This small molecule binds to this protein.
Small molecule (SMILES): CCCC[C@H](NC[C@@H]1Cc2cccc(c2)CCCCc2cc(cc(N(CCC)S(C)(=O)=O)c2)C(=O)N1)C(=O)NCC(C)C

Sequence of chain 1.B:
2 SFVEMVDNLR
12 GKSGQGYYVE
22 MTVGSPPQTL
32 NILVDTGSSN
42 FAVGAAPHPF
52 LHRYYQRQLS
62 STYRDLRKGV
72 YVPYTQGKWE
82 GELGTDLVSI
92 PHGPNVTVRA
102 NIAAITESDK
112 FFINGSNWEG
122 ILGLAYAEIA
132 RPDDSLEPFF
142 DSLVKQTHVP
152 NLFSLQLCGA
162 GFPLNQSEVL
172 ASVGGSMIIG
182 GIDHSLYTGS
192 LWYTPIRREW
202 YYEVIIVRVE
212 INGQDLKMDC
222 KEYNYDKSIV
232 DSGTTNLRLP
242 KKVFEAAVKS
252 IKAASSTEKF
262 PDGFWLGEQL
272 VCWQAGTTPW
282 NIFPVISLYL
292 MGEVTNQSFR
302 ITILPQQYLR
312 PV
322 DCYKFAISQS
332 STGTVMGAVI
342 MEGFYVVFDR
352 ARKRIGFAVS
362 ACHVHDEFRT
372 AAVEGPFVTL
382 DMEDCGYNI

Binding-site contacts:
Ligand atom C07 contacts residue GLN77 of chain 1.B at 3.3 Å.
Ligand atom O26 contacts residue THR76 of chain 1.B at 3.0 Å (h-bond).
Ligand atom C22 contacts residue TYR75 of chain 1.B at 3.6 Å (hydrophobic).
Ligand atom C30 contacts residue LYS228 of chain 1.B at 3.4 Å.
Ligand atom C19 contacts residue ASP232 of chain 1.B at 3.3 Å.
Ligand atom C10 contacts residue LEU34 of chain 1.B at 3.4 Å (hydrophobic).
Ligand atom N31 contacts residue GLY234 of chain 1.B at 3.2 Å (h-bond).
Ligand atom C06 contacts residue THR236 of chain 1.B at 3.5 Å.
Ligand atom C02 contacts residue THR235 of chain 1.B at 3.6 Å.
Ligand atom C27 contacts residue ASP232 of chain 1.B at 3.2 Å.
Ligand atom O42 contacts residue THR235 of chain 1.B at 3.4 Å.
Ligand atom C15 contacts residue ASP36 of chain 1.B at 3.4 Å.
Ligand atom C19 contacts residue GLY38 of chain 1.B at 3.6 Å.
Ligand atom C37 contacts residue THR76 of chain 1.B at 3.5 Å.
Ligand atom O40 contacts residue ARG239 of chain 1.B at 3.3 Å.
Ligand atom C25 contacts residue TYR202 of chain 1.B at 3.5 Å (hydrophobic).
Ligand atom C17 contacts residue ASP232 of chain 1.B at 3.4 Å.
Ligand atom C24 contacts residue PRO74 of chain 1.B at 3.4 Å (hydrophobic).
Ligand atom N18 contacts residue THR235 of chain 1.B at 3.5 Å (h-bond).
Ligand atom O01 contacts residue GLN77 of chain 1.B at 3.6 Å (h-bond).
Ligand atom C32 contacts residue GLY234 of chain 1.B at 3.3 Å.
Ligand atom C12 contacts residue PHE112 of chain 1.B at 3.6 Å (hydrophobic).
Ligand atom C04 contacts residue GLY234 of chain 1.B at 3.3 Å.
Ligand atom O42 contacts residue ASN237 of chain 1.B at 2.9 Å (h-bond).
Ligand atom O42 contacts residue THR236 of chain 1.B at 3.2 Å (h-bond).
Ligand atom C12 contacts residue GLN77 of chain 1.B at 3.5 Å.
Ligand atom C09 contacts residue LEU34 of chain 1.B at 3.6 Å (hydrophobic).
Ligand atom C22 contacts residue PRO74 of chain 1.B at 3.3 Å (hydrophobic).
Ligand atom N18 contacts residue ASP232 of chain 1.B at 2.8 Å (salt-bridge).
Ligand atom N21 contacts residue GLY38 of chain 1.B at 3.1 Å (h-bond).
Ligand atom C06 contacts residue GLY15 of chain 1.B at 3.6 Å.
Ligand atom C25 contacts residue GLY38 of chain 1.B at 3.4 Å.
Ligand atom C17 contacts residue ASP36 of chain 1.B at 3.3 Å.
Ligand atom O40 contacts residue ASN237 of chain 1.B at 3.5 Å (h-bond).
Ligand atom O26 contacts residue TYR75 of chain 1.B at 3.1 Å.
Ligand atom O40 contacts residue SER329 of chain 1.B at 3.2 Å (h-bond).
Ligand atom C32 contacts residue LEU34 of chain 1.B at 3.4 Å (hydrophobic).
Ligand atom C08 contacts residue GLY234 of chain 1.B at 3.6 Å.
Ligand atom C38 contacts residue GLN77 of chain 1.B at 3.5 Å.
Ligand atom O01 contacts residue THR76 of chain 1.B at 3.3 Å.